Binding-site contacts:
Ligand atom O12 contacts residue ARG43 of chain 2.A at 2.8 Å (salt-bridge).
Ligand atom C6 contacts residue TRP44 of chain 2.A at 4.4 Å (hydrophobic).
Ligand atom O5 contacts residue ARG43 of chain 2.A at 4.0 Å.
Ligand atom O52 contacts residue ASP41 of chain 2.A at 3.5 Å (salt-bridge).
Ligand atom P5 contacts residue LYS154 of chain 2.A at 3.9 Å.
Ligand atom O6 contacts residue ARG43 of chain 2.A at 3.8 Å.
Ligand atom P4 contacts residue LYS154 of chain 2.A at 4.5 Å.
Ligand atom O12 contacts residue ARG45 of chain 2.A at 3.6 Å.
Ligand atom P5 contacts residue ARG151 of chain 2.A at 3.0 Å.
Ligand atom O13 contacts residue ARG43 of chain 2.A at 3.5 Å (salt-bridge).
Ligand atom O13 contacts residue ARG45 of chain 2.A at 3.8 Å.
Ligand atom O53 contacts residue ARG151 of chain 2.A at 3.0 Å (salt-bridge).
Ligand atom O52 contacts residue ARG43 of chain 2.A at 4.4 Å.
Ligand atom O1 contacts residue TRP44 of chain 2.A at 4.0 Å.
Ligand atom C5 contacts residue ARG43 of chain 2.A at 4.4 Å.
Ligand atom O52 contacts residue ARG151 of chain 2.A at 2.8 Å (salt-bridge).
Ligand atom O11 contacts residue TRP44 of chain 2.A at 3.6 Å.
Ligand atom O51 contacts residue LYS154 of chain 2.A at 3.3 Å (salt-bridge).
Ligand atom O52 contacts residue LYS148 of chain 2.A at 3.4 Å (salt-bridge).
Ligand atom O53 contacts residue LYS154 of chain 2.A at 3.2 Å (salt-bridge).
Ligand atom O43 contacts residue LYS154 of chain 2.A at 3.0 Å (salt-bridge).
Ligand atom C6 contacts residue ARG43 of chain 2.A at 3.8 Å.
Ligand atom C1C contacts residue ARG45 of chain 2.A at 4.0 Å.
Ligand atom O51 contacts residue LYS148 of chain 2.A at 4.3 Å.
Ligand atom O11 contacts residue ARG45 of chain 2.A at 3.7 Å.
Ligand atom O51 contacts residue TRP44 of chain 2.A at 4.4 Å.
Ligand atom C2 contacts residue ARG43 of chain 2.A at 4.5 Å.
Ligand atom O12 contacts residue TRP44 of chain 2.A at 3.9 Å.
Ligand atom P1 contacts residue TRP44 of chain 2.A at 4.2 Å.
Ligand atom P1 contacts residue ARG43 of chain 2.A at 3.8 Å.
Ligand atom P1 contacts residue ARG45 of chain 2.A at 3.9 Å.
Ligand atom O51 contacts residue ARG151 of chain 2.A at 3.1 Å (salt-bridge).
Ligand atom O53 contacts residue LYS153 of chain 2.A at 3.3 Å (salt-bridge).
Ligand atom O6 contacts residue TRP44 of chain 2.A at 3.2 Å.
Ligand atom O2 contacts residue ARG43 of chain 2.A at 3.1 Å (salt-bridge).

Sequence of chain 2.A:
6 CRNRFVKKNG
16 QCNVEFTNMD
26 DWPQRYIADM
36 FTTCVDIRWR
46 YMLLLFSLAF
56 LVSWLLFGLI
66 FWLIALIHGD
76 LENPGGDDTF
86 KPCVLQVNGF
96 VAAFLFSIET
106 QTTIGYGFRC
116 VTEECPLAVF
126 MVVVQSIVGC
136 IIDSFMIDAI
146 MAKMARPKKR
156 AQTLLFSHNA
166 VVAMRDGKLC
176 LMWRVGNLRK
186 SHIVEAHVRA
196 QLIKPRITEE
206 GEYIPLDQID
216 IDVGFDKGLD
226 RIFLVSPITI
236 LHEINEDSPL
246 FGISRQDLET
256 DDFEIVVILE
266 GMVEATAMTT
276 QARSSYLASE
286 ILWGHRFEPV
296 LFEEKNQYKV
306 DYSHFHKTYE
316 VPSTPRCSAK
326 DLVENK

The small molecule below binds the protein below.
Small molecule (SMILES): CCCCCCCC(=O)OC[C@H](COP(=O)(O)O[C@@H]1[C@H](O)[C@H](O)[C@@H](OP(=O)(O)O)[C@H](OP(=O)(O)O)[C@H]1O)OC(=O)CCCCCCC